Binding-site contacts:
Ligand atom O3A contacts residue LYS184 of chain 1.H at 3.8 Å.
Ligand atom O3B contacts residue LYS181 of chain 1.H at 3.9 Å.
Ligand atom PB contacts residue THR185 of chain 1.H at 3.8 Å.
Ligand atom N3 contacts residue PHE355 of chain 1.H at 3.6 Å.
Ligand atom O3A contacts residue GLY183 of chain 1.H at 3.6 Å.
Ligand atom N9 contacts residue MET186 of chain 1.H at 3.6 Å.
Ligand atom N7 contacts residue GLY183 of chain 1.H at 3.5 Å.
Ligand atom O2B contacts residue LYS184 of chain 1.H at 3.2 Å (salt-bridge).
Ligand atom O3A contacts residue THR185 of chain 1.H at 3.8 Å.
Ligand atom C4 contacts residue PHE355 of chain 1.H at 3.4 Å (hydrophobic).
Ligand atom N1 contacts residue MET186 of chain 1.H at 3.8 Å.
Ligand atom O1B contacts residue LYS181 of chain 1.H at 3.4 Å.
Ligand atom O2A contacts residue MET186 of chain 1.H at 3.0 Å.
Ligand atom O2G contacts residue FPD1 of chain 1.Q at 3.8 Å.
Ligand atom PG contacts residue LYS181 of chain 1.H at 3.9 Å.
Ligand atom O1B contacts residue LYS184 of chain 1.H at 3.2 Å (salt-bridge).
Ligand atom O3G contacts residue PRO180 of chain 1.H at 3.6 Å.
Ligand atom PB contacts residue LYS184 of chain 1.H at 3.8 Å.
Ligand atom S1G contacts residue LYS181 of chain 1.H at 3.9 Å.
Ligand atom C8 contacts residue MET186 of chain 1.H at 3.7 Å (hydrophobic).
Ligand atom C8 contacts residue GLY183 of chain 1.H at 3.2 Å.
Ligand atom C8 contacts residue PHE355 of chain 1.H at 3.4 Å (hydrophobic).
Ligand atom O1B contacts residue GLY183 of chain 1.H at 2.9 Å (h-bond).
Ligand atom C4 contacts residue MET186 of chain 1.H at 3.5 Å (hydrophobic).
Ligand atom C2' contacts residue MET186 of chain 1.H at 3.8 Å (hydrophobic).
Ligand atom O2B contacts residue THR185 of chain 1.H at 2.7 Å (h-bond).
Ligand atom N7 contacts residue MET186 of chain 1.H at 3.3 Å.
Ligand atom O4' contacts residue PHE355 of chain 1.H at 2.9 Å.
Ligand atom O1B contacts residue ALA182 of chain 1.H at 2.7 Å (h-bond).
Ligand atom N9 contacts residue PHE355 of chain 1.H at 3.0 Å.
Ligand atom PB contacts residue GLY183 of chain 1.H at 4.0 Å.
Ligand atom N6 contacts residue THR158 of chain 1.H at 3.0 Å (h-bond).
Ligand atom O2B contacts residue MG1 of chain 1.O at 3.2 Å.
Ligand atom O2G contacts residue MG1 of chain 1.O at 2.9 Å.
Ligand atom C1' contacts residue PHE355 of chain 1.H at 2.9 Å (hydrophobic).
Ligand atom C5 contacts residue PHE355 of chain 1.H at 3.7 Å (hydrophobic).
Ligand atom C6 contacts residue MET186 of chain 1.H at 3.6 Å (hydrophobic).
Ligand atom O3G contacts residue LYS181 of chain 1.H at 2.7 Å (salt-bridge).
Ligand atom N7 contacts residue PHE355 of chain 1.H at 3.8 Å.
Ligand atom C5 contacts residue MET186 of chain 1.H at 3.6 Å (hydrophobic).

Sequence of chain 1.H:
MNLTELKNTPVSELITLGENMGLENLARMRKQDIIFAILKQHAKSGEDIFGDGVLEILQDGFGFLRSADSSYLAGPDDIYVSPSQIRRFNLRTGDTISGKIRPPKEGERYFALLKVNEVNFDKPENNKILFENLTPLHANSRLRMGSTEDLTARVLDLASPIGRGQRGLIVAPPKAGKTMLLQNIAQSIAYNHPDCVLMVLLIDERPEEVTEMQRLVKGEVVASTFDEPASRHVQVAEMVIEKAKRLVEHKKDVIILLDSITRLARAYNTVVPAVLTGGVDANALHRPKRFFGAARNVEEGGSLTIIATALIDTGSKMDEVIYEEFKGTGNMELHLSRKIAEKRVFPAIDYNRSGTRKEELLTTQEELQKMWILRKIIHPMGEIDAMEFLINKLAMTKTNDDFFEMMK

A small-molecule ligand and the protein it binds are described below.
Small molecule (SMILES): Nc1ncnc2c1ncn2[C@@H]1O[C@H](COP(=O)(O)OP(=O)(O)OP(O)(O)=S)[C@@H](O)[C@H]1O